Sequence of chain 37.E:
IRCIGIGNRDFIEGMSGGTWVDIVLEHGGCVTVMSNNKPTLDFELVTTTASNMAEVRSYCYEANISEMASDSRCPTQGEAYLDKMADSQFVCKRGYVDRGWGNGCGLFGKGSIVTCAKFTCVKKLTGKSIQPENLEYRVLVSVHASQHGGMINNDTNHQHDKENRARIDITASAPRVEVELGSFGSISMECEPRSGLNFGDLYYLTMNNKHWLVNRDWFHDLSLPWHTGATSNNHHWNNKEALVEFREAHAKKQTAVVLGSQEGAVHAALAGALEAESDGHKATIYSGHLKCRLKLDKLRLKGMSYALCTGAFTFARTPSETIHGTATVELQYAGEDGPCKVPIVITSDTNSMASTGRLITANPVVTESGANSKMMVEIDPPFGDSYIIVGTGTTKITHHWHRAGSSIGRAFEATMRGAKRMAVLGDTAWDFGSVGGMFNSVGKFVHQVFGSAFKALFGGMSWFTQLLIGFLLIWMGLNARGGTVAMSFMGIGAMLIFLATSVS

A small-molecule ligand and the protein it binds are described below.
Small molecule (SMILES): CC(=O)N[C@H]1[C@H](O[C@H]2[C@H](O)[C@@H](NC(C)=O)CO[C@@H]2CO[C@@H]2O[C@@H](C)[C@@H](O)[C@@H](O)[C@@H]2O)O[C@H](CO)[C@@H](O)[C@@H]1O

Binding-site contacts:
Ligand atom C1 contacts residue GLY150 of chain 37.E at 4.0 Å.
Ligand atom C5 contacts residue THR156 of chain 37.E at 3.8 Å.
Ligand atom C3 contacts residue MET151 of chain 37.E at 4.0 Å (hydrophobic).
Ligand atom O7 contacts residue GLY150 of chain 37.E at 2.9 Å (h-bond).
Ligand atom C6 contacts residue THR156 of chain 37.E at 3.6 Å.
Ligand atom O5 contacts residue ASN154 of chain 37.E at 2.3 Å (h-bond).
Ligand atom C8 contacts residue ASN157 of chain 37.E at 3.6 Å.
Ligand atom C2 contacts residue MET151 of chain 37.E at 4.2 Å (hydrophobic).
Ligand atom C6 contacts residue ASN157 of chain 37.E at 3.3 Å.
Ligand atom C7 contacts residue GLY150 of chain 37.E at 3.0 Å.
Ligand atom C5 contacts residue THR156 of chain 37.E at 3.9 Å.
Ligand atom O4 contacts residue ASP161 of chain 37.E at 4.0 Å.
Ligand atom C3 contacts residue ASN154 of chain 37.E at 3.8 Å.
Ligand atom C4 contacts residue ASN154 of chain 37.E at 4.2 Å.
Ligand atom C5 contacts residue ASN154 of chain 37.E at 3.6 Å.
Ligand atom C8 contacts residue GLY150 of chain 37.E at 3.7 Å.
Ligand atom C1 contacts residue THR156 of chain 37.E at 4.0 Å.
Ligand atom O5 contacts residue ASN157 of chain 37.E at 4.0 Å.
Ligand atom C7 contacts residue ASN154 of chain 37.E at 3.7 Å.
Ligand atom O7 contacts residue HIS148 of chain 37.E at 3.6 Å (h-bond).
Ligand atom C1 contacts residue ASN154 of chain 37.E at 1.4 Å.
Ligand atom O7 contacts residue ASN154 of chain 37.E at 4.2 Å.
Ligand atom N2 contacts residue ASN154 of chain 37.E at 2.9 Å (h-bond).
Ligand atom O6 contacts residue MET151 of chain 37.E at 4.3 Å.
Ligand atom C4 contacts residue MET151 of chain 37.E at 3.9 Å (hydrophobic).
Ligand atom C5 contacts residue MET151 of chain 37.E at 3.9 Å (hydrophobic).
Ligand atom O5 contacts residue THR156 of chain 37.E at 3.8 Å.
Ligand atom C5 contacts residue ASP161 of chain 37.E at 4.5 Å.
Ligand atom O5 contacts residue THR156 of chain 37.E at 3.8 Å.
Ligand atom C6 contacts residue THR156 of chain 37.E at 3.9 Å.
Ligand atom C4 contacts residue ASP161 of chain 37.E at 4.0 Å.
Ligand atom C2 contacts residue GLY150 of chain 37.E at 3.7 Å.
Ligand atom N2 contacts residue GLY150 of chain 37.E at 3.4 Å (h-bond).
Ligand atom O6 contacts residue THR156 of chain 37.E at 4.4 Å.
Ligand atom C1 contacts residue MET151 of chain 37.E at 4.2 Å (hydrophobic).
Ligand atom C2 contacts residue ASN154 of chain 37.E at 2.4 Å.
Ligand atom C6 contacts residue ASP161 of chain 37.E at 3.6 Å.
Ligand atom O6 contacts residue HIS148 of chain 37.E at 3.8 Å.
Ligand atom O5 contacts residue MET151 of chain 37.E at 3.9 Å.